This small molecule binds to this protein.
Small molecule (SMILES): CC(=O)N[C@H]1[C@H]([C@H](O)[C@H](O)CO)O[C@@](O)(C(=O)O)C[C@@H]1O

Sequence of chain 1.A:
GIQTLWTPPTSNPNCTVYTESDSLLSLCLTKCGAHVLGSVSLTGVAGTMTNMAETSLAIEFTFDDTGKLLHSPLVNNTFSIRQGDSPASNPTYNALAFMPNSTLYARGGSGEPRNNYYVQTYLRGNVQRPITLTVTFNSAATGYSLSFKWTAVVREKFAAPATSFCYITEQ

Binding-site contacts:
Ligand atom N5 contacts residue GLY163 of chain 1.A at 3.9 Å.
Ligand atom C7 contacts residue GLY149 of chain 1.B at 3.1 Å.
Ligand atom C11 contacts residue PRO151 of chain 1.B at 4.2 Å (hydrophobic).
Ligand atom O8 contacts residue PRO151 of chain 1.B at 4.3 Å.
Ligand atom C7 contacts residue ARG162 of chain 1.A at 3.8 Å.
Ligand atom O4 contacts residue GLY163 of chain 1.A at 3.5 Å (h-bond).
Ligand atom C9 contacts residue GLU150 of chain 1.B at 4.4 Å.
Ligand atom C7 contacts residue PRO151 of chain 1.B at 4.2 Å (hydrophobic).
Ligand atom C11 contacts residue SER148 of chain 1.B at 3.8 Å.
Ligand atom O1B contacts residue ARG162 of chain 1.A at 3.2 Å (salt-bridge).
Ligand atom C10 contacts residue GLY163 of chain 1.A at 4.4 Å.
Ligand atom C4 contacts residue GLY163 of chain 1.A at 4.1 Å.
Ligand atom C1 contacts residue ARG162 of chain 1.A at 3.5 Å.
Ligand atom C11 contacts residue GLY163 of chain 1.A at 4.2 Å.
Ligand atom O10 contacts residue SER148 of chain 1.B at 4.1 Å.
Ligand atom C6 contacts residue ARG162 of chain 1.A at 3.3 Å.
Ligand atom C5 contacts residue ARG162 of chain 1.A at 3.4 Å.
Ligand atom C6 contacts residue GLY149 of chain 1.B at 4.3 Å.
Ligand atom C11 contacts residue ARG162 of chain 1.A at 4.0 Å.
Ligand atom O1A contacts residue ARG162 of chain 1.A at 2.8 Å (salt-bridge).
Ligand atom C11 contacts residue ASN154 of chain 1.B at 3.5 Å.
Ligand atom O4 contacts residue ASN164 of chain 1.A at 3.7 Å.
Ligand atom C11 contacts residue GLU150 of chain 1.B at 4.2 Å.
Ligand atom C8 contacts residue GLY149 of chain 1.B at 3.9 Å.
Ligand atom C9 contacts residue GLY149 of chain 1.B at 3.4 Å.
Ligand atom C11 contacts residue TYR156 of chain 1.B at 3.6 Å (hydrophobic).
Ligand atom O1B contacts residue ASN164 of chain 1.A at 3.0 Å (h-bond).
Ligand atom C1 contacts residue ASN164 of chain 1.A at 4.1 Å.
Ligand atom O7 contacts residue GLY149 of chain 1.B at 2.4 Å (h-bond).
Ligand atom C9 contacts residue PRO151 of chain 1.B at 3.9 Å (hydrophobic).
Ligand atom C3 contacts residue ASN164 of chain 1.A at 3.9 Å.
Ligand atom O10 contacts residue GLY149 of chain 1.B at 3.7 Å.
Ligand atom C10 contacts residue GLY149 of chain 1.B at 3.5 Å.
Ligand atom C4 contacts residue ARG162 of chain 1.A at 3.7 Å.
Ligand atom C4 contacts residue ASN164 of chain 1.A at 3.9 Å.
Ligand atom N5 contacts residue ARG162 of chain 1.A at 2.8 Å (salt-bridge).
Ligand atom C10 contacts residue ARG162 of chain 1.A at 3.8 Å.
Ligand atom O8 contacts residue ARG162 of chain 1.A at 3.9 Å.
Ligand atom C11 contacts residue GLY149 of chain 1.B at 3.7 Å.
Ligand atom N5 contacts residue GLY149 of chain 1.B at 4.0 Å.

Sequence of chain 1.B:
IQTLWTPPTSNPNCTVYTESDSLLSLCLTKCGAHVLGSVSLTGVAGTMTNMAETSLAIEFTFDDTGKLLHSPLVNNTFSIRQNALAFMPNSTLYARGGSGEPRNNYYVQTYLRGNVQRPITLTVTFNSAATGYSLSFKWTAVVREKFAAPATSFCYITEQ